The protein below binds the small molecule below.
Small molecule (SMILES): CC(=O)N[C@H]1[C@H](O[C@H]2[C@H](O)[C@@H](NC(C)=O)CO[C@@H]2CO)O[C@H](CO)[C@@H](O)[C@@H]1O

Binding-site contacts:
Ligand atom C4 contacts residue ASN367 of chain 1.C at 4.1 Å.
Ligand atom C5 contacts residue ASN367 of chain 1.C at 3.3 Å.
Ligand atom C6 contacts residue ASN367 of chain 1.C at 3.3 Å.
Ligand atom C5 contacts residue TYR370 of chain 1.C at 4.3 Å (hydrophobic).
Ligand atom C3 contacts residue ASN367 of chain 1.C at 3.8 Å.
Ligand atom C2 contacts residue SER369 of chain 1.C at 4.1 Å.
Ligand atom C6 contacts residue ILE372 of chain 1.C at 3.7 Å (hydrophobic).
Ligand atom C1 contacts residue TYR370 of chain 1.C at 3.8 Å (hydrophobic).
Ligand atom C2 contacts residue ASN367 of chain 1.C at 2.5 Å.
Ligand atom O7 contacts residue ASN367 of chain 1.C at 3.2 Å (h-bond).
Ligand atom O5 contacts residue SER369 of chain 1.C at 4.2 Å.
Ligand atom O5 contacts residue TYR370 of chain 1.C at 3.1 Å.
Ligand atom N2 contacts residue ASN367 of chain 1.C at 3.1 Å (h-bond).
Ligand atom C7 contacts residue SER369 of chain 1.C at 4.5 Å.
Ligand atom C3 contacts residue SER369 of chain 1.C at 4.4 Å.
Ligand atom C8 contacts residue ASN367 of chain 1.C at 4.0 Å.
Ligand atom O6 contacts residue ILE372 of chain 1.C at 3.9 Å.
Ligand atom C1 contacts residue SER369 of chain 1.C at 3.7 Å.
Ligand atom O5 contacts residue ASN367 of chain 1.C at 2.5 Å (h-bond).
Ligand atom C1 contacts residue ASN367 of chain 1.C at 1.4 Å.
Ligand atom N2 contacts residue SER369 of chain 1.C at 3.6 Å.
Ligand atom C7 contacts residue ASN367 of chain 1.C at 3.5 Å.

Sequence of chain 1.C:
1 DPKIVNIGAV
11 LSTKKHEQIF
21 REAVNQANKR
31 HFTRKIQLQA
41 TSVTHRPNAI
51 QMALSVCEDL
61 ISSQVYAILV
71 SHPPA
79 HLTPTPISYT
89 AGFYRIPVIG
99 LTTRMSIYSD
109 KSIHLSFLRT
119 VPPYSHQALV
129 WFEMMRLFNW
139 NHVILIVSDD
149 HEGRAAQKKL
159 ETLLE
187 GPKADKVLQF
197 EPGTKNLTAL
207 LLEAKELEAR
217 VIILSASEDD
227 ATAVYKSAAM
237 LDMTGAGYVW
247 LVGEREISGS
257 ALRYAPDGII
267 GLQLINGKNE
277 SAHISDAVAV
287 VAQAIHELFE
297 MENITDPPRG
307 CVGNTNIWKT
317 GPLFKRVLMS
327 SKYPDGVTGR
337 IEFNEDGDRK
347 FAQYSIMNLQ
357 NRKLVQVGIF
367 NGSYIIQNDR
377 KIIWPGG